This small molecule binds to this protein.
Small molecule (SMILES): CC(=O)N[C@@H]1[C@@H](O)[C@H](O)[C@@H](CO)O[C@H]1O

Binding-site contacts:
Ligand atom O3 contacts residue HIS148 of chain 16.D at 3.7 Å.
Ligand atom C3 contacts residue ASN154 of chain 16.D at 3.8 Å.
Ligand atom C2 contacts residue ASN154 of chain 16.D at 2.5 Å.
Ligand atom C1 contacts residue HIS158 of chain 16.D at 3.9 Å.
Ligand atom C7 contacts residue SER149 of chain 16.D at 4.4 Å.
Ligand atom C5 contacts residue ASN154 of chain 16.D at 3.7 Å.
Ligand atom C8 contacts residue ASN154 of chain 16.D at 3.1 Å.
Ligand atom C6 contacts residue HIS158 of chain 16.D at 4.3 Å.
Ligand atom C7 contacts residue VAL153 of chain 16.D at 3.6 Å (hydrophobic).
Ligand atom O6 contacts residue ASN154 of chain 16.D at 4.2 Å.
Ligand atom O7 contacts residue SER149 of chain 16.D at 3.4 Å (h-bond).
Ligand atom O7 contacts residue GLY150 of chain 16.D at 3.4 Å.
Ligand atom C4 contacts residue ASN154 of chain 16.D at 4.3 Å.
Ligand atom O6 contacts residue GLY157 of chain 16.D at 3.1 Å.
Ligand atom C2 contacts residue HIS158 of chain 16.D at 3.7 Å.
Ligand atom C8 contacts residue VAL153 of chain 16.D at 3.2 Å (hydrophobic).
Ligand atom C6 contacts residue GLY157 of chain 16.D at 3.9 Å.
Ligand atom C4 contacts residue HIS158 of chain 16.D at 4.1 Å.
Ligand atom O5 contacts residue HIS158 of chain 16.D at 3.5 Å.
Ligand atom O5 contacts residue ASN154 of chain 16.D at 2.4 Å (h-bond).
Ligand atom C5 contacts residue HIS158 of chain 16.D at 4.2 Å.
Ligand atom C7 contacts residue ASN154 of chain 16.D at 3.2 Å.
Ligand atom O6 contacts residue HIS158 of chain 16.D at 4.2 Å.
Ligand atom O7 contacts residue VAL153 of chain 16.D at 3.3 Å.
Ligand atom C1 contacts residue ASN154 of chain 16.D at 1.4 Å.
Ligand atom O7 contacts residue ASN154 of chain 16.D at 4.2 Å.
Ligand atom N2 contacts residue ASN154 of chain 16.D at 2.8 Å (h-bond).
Ligand atom C3 contacts residue HIS158 of chain 16.D at 4.4 Å.

Sequence of chain 16.D:
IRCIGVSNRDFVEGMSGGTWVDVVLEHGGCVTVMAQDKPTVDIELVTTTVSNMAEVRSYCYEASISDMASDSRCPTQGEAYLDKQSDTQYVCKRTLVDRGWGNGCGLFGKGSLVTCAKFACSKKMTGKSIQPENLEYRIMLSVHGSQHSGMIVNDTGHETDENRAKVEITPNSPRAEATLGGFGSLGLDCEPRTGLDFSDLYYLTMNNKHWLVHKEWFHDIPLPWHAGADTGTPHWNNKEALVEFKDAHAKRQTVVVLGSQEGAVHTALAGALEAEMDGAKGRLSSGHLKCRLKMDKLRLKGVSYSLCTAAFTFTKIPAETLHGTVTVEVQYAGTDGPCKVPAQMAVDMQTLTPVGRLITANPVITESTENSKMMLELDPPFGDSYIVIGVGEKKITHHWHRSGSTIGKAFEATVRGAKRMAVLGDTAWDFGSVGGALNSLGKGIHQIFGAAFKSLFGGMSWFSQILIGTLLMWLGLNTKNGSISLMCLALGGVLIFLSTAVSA